The small molecule below binds the protein below.
Small molecule (SMILES): OC[C@H]1O[C@H](O)[C@@H](O)[C@@H](O)[C@@H]1O

Binding-site contacts:
Ligand atom C5 contacts residue MAN3 of chain 1.D at 4.5 Å.
Ligand atom O4 contacts residue MAN3 of chain 1.D at 4.1 Å.
Ligand atom O3 contacts residue MAN3 of chain 1.D at 4.4 Å.
Ligand atom O2 contacts residue MAN3 of chain 1.D at 3.8 Å.
Ligand atom C6 contacts residue MAN3 of chain 1.D at 3.7 Å.
Ligand atom C4 contacts residue MAN3 of chain 1.D at 4.1 Å.
Ligand atom O6 contacts residue MAN3 of chain 1.D at 2.8 Å (h-bond).